This protein binds this small molecule.
Small molecule (SMILES): CC(=O)N[C@@H]1[C@@H](O)[C@H](O)[C@@H](CO)O[C@H]1O

Binding-site contacts:
Ligand atom C8 contacts residue ARG89 of chain 37.C at 4.1 Å.
Ligand atom C1 contacts residue ASN67 of chain 37.C at 1.4 Å.
Ligand atom O7 contacts residue ASN67 of chain 37.C at 4.1 Å.
Ligand atom C2 contacts residue ASN67 of chain 37.C at 2.4 Å.
Ligand atom C4 contacts residue ASN67 of chain 37.C at 4.3 Å.
Ligand atom C8 contacts residue MET118 of chain 37.C at 4.0 Å (hydrophobic).
Ligand atom C5 contacts residue ASN67 of chain 37.C at 3.8 Å.
Ligand atom N2 contacts residue ASN67 of chain 37.C at 2.8 Å (h-bond).
Ligand atom C3 contacts residue ASN67 of chain 37.C at 3.8 Å.
Ligand atom C8 contacts residue PHE90 of chain 37.C at 3.6 Å (hydrophobic).
Ligand atom O6 contacts residue ASN67 of chain 37.C at 3.7 Å.
Ligand atom C7 contacts residue ASN67 of chain 37.C at 3.7 Å.
Ligand atom C7 contacts residue PHE90 of chain 37.C at 4.3 Å (hydrophobic).
Ligand atom O5 contacts residue ASN67 of chain 37.C at 2.5 Å (h-bond).

Sequence of chain 37.C:
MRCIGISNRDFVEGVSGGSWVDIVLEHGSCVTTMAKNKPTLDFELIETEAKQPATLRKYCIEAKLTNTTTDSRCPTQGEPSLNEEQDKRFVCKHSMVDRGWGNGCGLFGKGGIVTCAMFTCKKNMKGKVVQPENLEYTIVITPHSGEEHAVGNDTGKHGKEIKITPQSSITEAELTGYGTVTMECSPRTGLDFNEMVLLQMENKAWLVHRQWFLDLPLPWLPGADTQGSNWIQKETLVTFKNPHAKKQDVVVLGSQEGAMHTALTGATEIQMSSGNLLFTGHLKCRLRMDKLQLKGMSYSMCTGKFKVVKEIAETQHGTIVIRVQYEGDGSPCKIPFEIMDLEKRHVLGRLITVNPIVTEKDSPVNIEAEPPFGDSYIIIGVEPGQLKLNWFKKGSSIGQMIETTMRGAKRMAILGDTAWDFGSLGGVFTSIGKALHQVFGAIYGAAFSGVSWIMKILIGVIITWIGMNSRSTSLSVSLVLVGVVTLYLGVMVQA